Sequence of chain 1.A:
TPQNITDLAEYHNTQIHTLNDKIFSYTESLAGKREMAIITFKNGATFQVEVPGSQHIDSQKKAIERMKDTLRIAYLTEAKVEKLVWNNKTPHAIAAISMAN

Binding-site contacts:
Ligand atom OBB contacts residue HIS13 of chain 1.A at 2.8 Å (h-bond).
Ligand atom C3 contacts residue LYS91 of chain 1.A at 3.7 Å.
Ligand atom O3 contacts residue LYS91 of chain 1.A at 2.8 Å (salt-bridge).
Ligand atom O6 contacts residue GLN61 of chain 1.A at 3.0 Å (h-bond).
Ligand atom CAP contacts residue GLU11 of chain 1.A at 3.3 Å.
Ligand atom C6 contacts residue HIS57 of chain 1.A at 3.6 Å.
Ligand atom CAK contacts residue TYR12 of chain 1.A at 3.5 Å (hydrophobic).
Ligand atom O3 contacts residue ASN90 of chain 1.A at 2.6 Å (h-bond).
Ligand atom CAO contacts residue GLU11 of chain 1.A at 3.9 Å.
Ligand atom CBA contacts residue HIS13 of chain 1.A at 4.0 Å.
Ligand atom NAJ contacts residue HIS13 of chain 1.A at 3.3 Å.
Ligand atom CAT contacts residue TYR12 of chain 1.A at 3.8 Å (hydrophobic).
Ligand atom C3 contacts residue ASN90 of chain 1.A at 3.7 Å.
Ligand atom CAW contacts residue GLY33 of chain 1.B at 3.6 Å.
Ligand atom O2 contacts residue ASN90 of chain 1.A at 3.0 Å (h-bond).
Ligand atom NAN contacts residue TYR12 of chain 1.A at 3.7 Å.
Ligand atom O3 contacts residue TRP88 of chain 1.A at 3.9 Å.
Ligand atom OAX contacts residue ILE58 of chain 1.A at 3.6 Å.
Ligand atom O4 contacts residue GLU51 of chain 1.A at 2.6 Å (salt-bridge).
Ligand atom OAM contacts residue LYS34 of chain 1.B at 3.9 Å.
Ligand atom O6 contacts residue HIS57 of chain 1.A at 3.9 Å.
Ligand atom C5 contacts residue TRP88 of chain 1.A at 3.5 Å (hydrophobic).
Ligand atom O4 contacts residue LYS91 of chain 1.A at 3.0 Å (salt-bridge).
Ligand atom C4 contacts residue GLU51 of chain 1.A at 3.4 Å.
Ligand atom O5 contacts residue GLN56 of chain 1.A at 3.9 Å.
Ligand atom CAU contacts residue TYR12 of chain 1.A at 3.8 Å (hydrophobic).
Ligand atom O4 contacts residue GLN56 of chain 1.A at 3.4 Å.
Ligand atom C4 contacts residue TRP88 of chain 1.A at 3.6 Å (hydrophobic).
Ligand atom NAN contacts residue GLU11 of chain 1.A at 3.1 Å (salt-bridge).
Ligand atom O6 contacts residue TRP88 of chain 1.A at 3.4 Å.
Ligand atom C6 contacts residue TRP88 of chain 1.A at 3.7 Å (hydrophobic).
Ligand atom CAU contacts residue GLY33 of chain 1.B at 3.8 Å.
Ligand atom C4 contacts residue LYS91 of chain 1.A at 3.8 Å.
Ligand atom CAK contacts residue ARG35 of chain 1.B at 3.7 Å.
Ligand atom OBB contacts residue TYR12 of chain 1.A at 3.5 Å.
Ligand atom C3 contacts residue TRP88 of chain 1.A at 3.7 Å (hydrophobic).
Ligand atom OAZ contacts residue LYS34 of chain 1.B at 3.9 Å.
Ligand atom OAY contacts residue TYR12 of chain 1.A at 3.7 Å.
Ligand atom OBC contacts residue TYR12 of chain 1.A at 3.9 Å.
Ligand atom OBD contacts residue GLU11 of chain 1.A at 3.2 Å (salt-bridge).

Sequence of chain 1.B:
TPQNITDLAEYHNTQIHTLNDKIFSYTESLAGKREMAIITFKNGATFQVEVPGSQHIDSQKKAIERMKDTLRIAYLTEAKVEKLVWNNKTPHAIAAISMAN

A small-molecule ligand and the protein it binds are described below.
Small molecule (SMILES): CC(=O)N[C@H]1[C@H]([C@H](O)[C@H](O)CO)O[C@](C(=O)O)(n2cc(CCC(=O)NCC[C@@H]3O[C@H](CO)[C@H](O)[C@H](O)[C@H]3O)nn2)C[C@@H]1O